Binding-site contacts:
Ligand atom C12 contacts residue ILE109 of chain 1.A at 3.6 Å (hydrophobic).
Ligand atom C12 contacts residue PHE106 of chain 1.A at 4.2 Å (hydrophobic).
Ligand atom C3 contacts residue ASP110 of chain 1.A at 3.1 Å.
Ligand atom F1 contacts residue SER117 of chain 1.A at 3.5 Å.
Ligand atom C7 contacts residue PHE75 of chain 1.A at 3.2 Å (hydrophobic).
Ligand atom C4 contacts residue ASP110 of chain 1.A at 2.9 Å.
Ligand atom C1 contacts residue VAL113 of chain 1.A at 4.2 Å (hydrophobic).
Ligand atom C4 contacts residue ARG148 of chain 1.A at 4.0 Å.
Ligand atom N2 contacts residue PHE106 of chain 1.A at 3.1 Å.
Ligand atom C9 contacts residue PHE106 of chain 1.A at 3.5 Å (hydrophobic).
Ligand atom F1 contacts residue PHE75 of chain 1.A at 3.8 Å.
Ligand atom O1 contacts residue ASP110 of chain 1.A at 2.6 Å (salt-bridge).
Ligand atom C4 contacts residue PHE75 of chain 1.A at 3.8 Å (hydrophobic).
Ligand atom C6 contacts residue LEU144 of chain 1.A at 4.3 Å (hydrophobic).
Ligand atom C8 contacts residue ARG145 of chain 1.A at 4.0 Å.
Ligand atom C10 contacts residue PHE75 of chain 1.A at 3.6 Å (hydrophobic).
Ligand atom C3 contacts residue ARG148 of chain 1.A at 3.8 Å.
Ligand atom N1 contacts residue VAL113 of chain 1.A at 4.1 Å.
Ligand atom N1 contacts residue ARG148 of chain 1.A at 4.0 Å.
Ligand atom C7 contacts residue ASP110 of chain 1.A at 3.9 Å.
Ligand atom C1 contacts residue ASP110 of chain 1.A at 3.3 Å.
Ligand atom N2 contacts residue ILE109 of chain 1.A at 3.9 Å.
Ligand atom C10 contacts residue LEU114 of chain 1.A at 4.2 Å (hydrophobic).
Ligand atom N2 contacts residue ARG148 of chain 1.A at 4.1 Å.
Ligand atom C8 contacts residue PHE75 of chain 1.A at 4.3 Å (hydrophobic).
Ligand atom CL1 contacts residue ILE109 of chain 1.A at 4.1 Å.
Ligand atom F1 contacts residue ILE72 of chain 1.A at 3.1 Å.
Ligand atom C9 contacts residue ILE109 of chain 1.A at 4.3 Å (hydrophobic).
Ligand atom C6 contacts residue ILE109 of chain 1.A at 4.2 Å (hydrophobic).
Ligand atom C5 contacts residue VAL113 of chain 1.A at 3.2 Å (hydrophobic).
Ligand atom O1 contacts residue ARG148 of chain 1.A at 2.9 Å (salt-bridge).
Ligand atom F1 contacts residue LEU114 of chain 1.A at 4.0 Å.
Ligand atom CL1 contacts residue ILE147 of chain 1.A at 4.3 Å.
Ligand atom C9 contacts residue ARG148 of chain 1.A at 3.7 Å.
Ligand atom CL1 contacts residue PHE106 of chain 1.A at 4.3 Å.
Ligand atom C5 contacts residue ARG145 of chain 1.A at 4.1 Å.
Ligand atom C11 contacts residue ILE109 of chain 1.A at 3.8 Å (hydrophobic).
Ligand atom C1 contacts residue ARG148 of chain 1.A at 4.0 Å.
Ligand atom C2 contacts residue ARG148 of chain 1.A at 4.0 Å.
Ligand atom C8 contacts residue VAL113 of chain 1.A at 3.5 Å (hydrophobic).

This small molecule binds to this protein.
Small molecule (SMILES): O=C(Nc1ccc(Cl)nc1)c1ccc(F)cc1

Sequence of chain 1.A:
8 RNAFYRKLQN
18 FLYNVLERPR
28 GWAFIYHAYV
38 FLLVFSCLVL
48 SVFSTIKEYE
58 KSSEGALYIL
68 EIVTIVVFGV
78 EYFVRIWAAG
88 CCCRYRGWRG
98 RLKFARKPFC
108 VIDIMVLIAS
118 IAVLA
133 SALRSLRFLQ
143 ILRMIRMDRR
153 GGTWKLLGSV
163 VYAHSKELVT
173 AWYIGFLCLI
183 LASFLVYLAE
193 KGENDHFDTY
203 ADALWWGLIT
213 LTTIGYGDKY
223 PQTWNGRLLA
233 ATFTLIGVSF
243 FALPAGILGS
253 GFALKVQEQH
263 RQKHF